A protein and the small-molecule ligand that binds it are described below.
Small molecule (SMILES): CC(=O)N[C@H]1[C@H](O[C@H]2[C@H](O)[C@@H](NC(C)=O)CO[C@@H]2CO)O[C@H](CO)[C@@H](O)[C@@H]1O

Sequence of chain 2.A:
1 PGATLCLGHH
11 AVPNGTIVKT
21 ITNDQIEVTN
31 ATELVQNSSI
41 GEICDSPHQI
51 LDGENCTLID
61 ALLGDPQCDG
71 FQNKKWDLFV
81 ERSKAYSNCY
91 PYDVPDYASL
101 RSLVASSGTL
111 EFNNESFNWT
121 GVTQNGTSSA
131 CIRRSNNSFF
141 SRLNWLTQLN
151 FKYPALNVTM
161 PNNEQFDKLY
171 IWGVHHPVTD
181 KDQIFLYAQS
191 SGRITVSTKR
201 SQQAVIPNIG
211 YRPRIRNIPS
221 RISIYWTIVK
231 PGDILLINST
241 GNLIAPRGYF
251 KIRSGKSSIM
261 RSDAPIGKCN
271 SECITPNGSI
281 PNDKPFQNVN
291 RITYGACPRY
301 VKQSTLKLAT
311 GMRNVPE

Sequence of chain 2.B:
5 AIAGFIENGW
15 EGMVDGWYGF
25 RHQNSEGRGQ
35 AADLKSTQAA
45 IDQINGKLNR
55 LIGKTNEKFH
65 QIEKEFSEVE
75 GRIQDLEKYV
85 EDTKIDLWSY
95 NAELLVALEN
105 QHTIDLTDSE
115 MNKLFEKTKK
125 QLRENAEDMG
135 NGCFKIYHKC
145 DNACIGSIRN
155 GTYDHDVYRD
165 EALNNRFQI

Binding-site contacts:
Ligand atom C1 contacts residue VAL289 of chain 2.A at 3.5 Å (hydrophobic).
Ligand atom C8 contacts residue VAL289 of chain 2.A at 4.2 Å (hydrophobic).
Ligand atom C4 contacts residue ASN277 of chain 2.A at 4.2 Å.
Ligand atom N2 contacts residue VAL289 of chain 2.A at 3.6 Å.
Ligand atom C1 contacts residue ASN277 of chain 2.A at 1.4 Å.
Ligand atom O5 contacts residue VAL289 of chain 2.A at 4.4 Å.
Ligand atom C8 contacts residue ASN277 of chain 2.A at 4.5 Å.
Ligand atom C3 contacts residue ASN277 of chain 2.A at 3.8 Å.
Ligand atom C5 contacts residue VAL289 of chain 2.A at 4.3 Å (hydrophobic).
Ligand atom C7 contacts residue ASN277 of chain 2.A at 3.2 Å.
Ligand atom C8 contacts residue ASN37 of chain 2.A at 3.6 Å.
Ligand atom C1 contacts residue ASN290 of chain 2.A at 3.9 Å.
Ligand atom C3 contacts residue VAL289 of chain 2.A at 4.0 Å (hydrophobic).
Ligand atom C6 contacts residue GLU69 of chain 2.B at 4.1 Å.
Ligand atom C5 contacts residue ASN290 of chain 2.A at 3.7 Å.
Ligand atom C6 contacts residue ASN290 of chain 2.A at 3.9 Å.
Ligand atom O7 contacts residue ASN277 of chain 2.A at 3.0 Å (h-bond).
Ligand atom N2 contacts residue ASN277 of chain 2.A at 3.0 Å (h-bond).
Ligand atom C2 contacts residue VAL289 of chain 2.A at 3.9 Å (hydrophobic).
Ligand atom C8 contacts residue GLU69 of chain 2.B at 4.1 Å.
Ligand atom O5 contacts residue ASN277 of chain 2.A at 2.4 Å (h-bond).
Ligand atom O5 contacts residue ASN290 of chain 2.A at 3.6 Å (h-bond).
Ligand atom C2 contacts residue ASN277 of chain 2.A at 2.4 Å.
Ligand atom C5 contacts residue ASN277 of chain 2.A at 3.7 Å.
Ligand atom C7 contacts residue VAL289 of chain 2.A at 4.4 Å (hydrophobic).